A small-molecule ligand and the protein it binds are described below.
Small molecule (SMILES): CCC(=O)Nc1ccc(C(=O)Nc2ccc(Nc3ncc4c(n3)N(C)c3ccc(C)cc3C(=O)N4C)cc2)cc1

Sequence of chain 1.A:
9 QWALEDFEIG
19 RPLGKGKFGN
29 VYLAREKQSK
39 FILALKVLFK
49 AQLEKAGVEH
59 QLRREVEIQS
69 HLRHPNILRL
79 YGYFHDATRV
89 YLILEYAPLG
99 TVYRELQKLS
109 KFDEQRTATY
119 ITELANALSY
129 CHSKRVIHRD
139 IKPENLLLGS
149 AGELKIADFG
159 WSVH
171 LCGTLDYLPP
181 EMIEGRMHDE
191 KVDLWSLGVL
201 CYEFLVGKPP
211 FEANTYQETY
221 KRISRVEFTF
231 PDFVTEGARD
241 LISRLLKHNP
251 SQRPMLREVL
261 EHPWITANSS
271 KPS

Binding-site contacts:
Ligand atom O contacts residue LYS106 of chain 1.A at 3.3 Å.
Ligand atom N2 contacts residue TYR94 of chain 1.A at 3.7 Å.
Ligand atom C9 contacts residue GLY98 of chain 1.A at 3.6 Å.
Ligand atom C27 contacts residue LEU76 of chain 1.A at 3.7 Å (hydrophobic).
Ligand atom C24 contacts residue ALA95 of chain 1.A at 3.7 Å (hydrophobic).
Ligand atom N5 contacts residue LEU145 of chain 1.A at 3.9 Å.
Ligand atom C26 contacts residue LEU76 of chain 1.A at 3.6 Å (hydrophobic).
Ligand atom C9 contacts residue PRO96 of chain 1.A at 4.0 Å (hydrophobic).
Ligand atom C24 contacts residue GLU93 of chain 1.A at 3.5 Å.
Ligand atom O1 contacts residue ARG19 of chain 1.A at 3.6 Å.
Ligand atom C24 contacts residue LEU145 of chain 1.A at 3.5 Å (hydrophobic).
Ligand atom C5 contacts residue LEU21 of chain 1.A at 3.9 Å (hydrophobic).
Ligand atom N6 contacts residue LEU76 of chain 1.A at 3.6 Å.
Ligand atom C1 contacts residue ALA155 of chain 1.A at 3.7 Å (hydrophobic).
Ligand atom O2 contacts residue LEU76 of chain 1.A at 3.8 Å.
Ligand atom N5 contacts residue ALA95 of chain 1.A at 3.0 Å (h-bond).
Ligand atom C10 contacts residue GLY98 of chain 1.A at 3.6 Å.
Ligand atom O2 contacts residue LEU92 of chain 1.A at 3.6 Å.
Ligand atom C26 contacts residue GLU93 of chain 1.A at 3.4 Å.
Ligand atom C8 contacts residue ALA95 of chain 1.A at 3.4 Å (hydrophobic).
Ligand atom C26 contacts residue LEU92 of chain 1.A at 3.5 Å (hydrophobic).
Ligand atom C28 contacts residue LEU145 of chain 1.A at 4.0 Å (hydrophobic).
Ligand atom C contacts residue ASN143 of chain 1.A at 3.8 Å.
Ligand atom C3 contacts residue LEU145 of chain 1.A at 4.0 Å (hydrophobic).
Ligand atom C6 contacts residue LEU145 of chain 1.A at 4.0 Å (hydrophobic).
Ligand atom C11 contacts residue GLY98 of chain 1.A at 4.0 Å.
Ligand atom C5 contacts residue VAL29 of chain 1.A at 3.9 Å (hydrophobic).
Ligand atom C26 contacts residue ALA42 of chain 1.A at 3.9 Å (hydrophobic).
Ligand atom C8 contacts residue GLY98 of chain 1.A at 3.9 Å.
Ligand atom O contacts residue ARG102 of chain 1.A at 3.6 Å.
Ligand atom C2 contacts residue ALA155 of chain 1.A at 3.4 Å (hydrophobic).
Ligand atom C15 contacts residue ARG102 of chain 1.A at 3.6 Å.
Ligand atom C25 contacts residue LEU145 of chain 1.A at 3.6 Å (hydrophobic).
Ligand atom C7 contacts residue ALA95 of chain 1.A at 3.7 Å (hydrophobic).
Ligand atom C9 contacts residue ALA95 of chain 1.A at 3.2 Å (hydrophobic).
Ligand atom N contacts residue VAL29 of chain 1.A at 3.9 Å.
Ligand atom C5 contacts residue GLY22 of chain 1.A at 4.0 Å.
Ligand atom C contacts residue ALA155 of chain 1.A at 3.7 Å (hydrophobic).
Ligand atom N2 contacts residue ALA95 of chain 1.A at 2.8 Å (h-bond).
Ligand atom N5 contacts residue TYR94 of chain 1.A at 3.8 Å.